Binding-site contacts:
Ligand atom C1 contacts residue HIS1101 of chain 1.C at 3.8 Å.
Ligand atom O6 contacts residue PHE1103 of chain 1.C at 4.3 Å.
Ligand atom C7 contacts residue ASN1098 of chain 1.C at 3.3 Å.
Ligand atom C5 contacts residue ASN1098 of chain 1.C at 3.6 Å.
Ligand atom O3 contacts residue HIS1101 of chain 1.C at 4.4 Å.
Ligand atom O7 contacts residue ASN1098 of chain 1.C at 3.1 Å (h-bond).
Ligand atom C4 contacts residue ASN1098 of chain 1.C at 4.2 Å.
Ligand atom N2 contacts residue ASN1098 of chain 1.C at 2.9 Å (h-bond).
Ligand atom C1 contacts residue THR1100 of chain 1.C at 4.3 Å.
Ligand atom C8 contacts residue HIS1101 of chain 1.C at 4.3 Å.
Ligand atom O4 contacts residue HIS1101 of chain 1.C at 3.9 Å.
Ligand atom C6 contacts residue PHE1103 of chain 1.C at 3.7 Å (hydrophobic).
Ligand atom C4 contacts residue HIS1101 of chain 1.C at 4.0 Å.
Ligand atom C7 contacts residue THR1100 of chain 1.C at 4.3 Å.
Ligand atom C5 contacts residue PHE1103 of chain 1.C at 4.0 Å (hydrophobic).
Ligand atom O7 contacts residue HIS1101 of chain 1.C at 3.3 Å (h-bond).
Ligand atom C7 contacts residue HIS1101 of chain 1.C at 4.0 Å.
Ligand atom C1 contacts residue PHE1103 of chain 1.C at 4.3 Å (hydrophobic).
Ligand atom O5 contacts residue HIS1101 of chain 1.C at 4.3 Å.
Ligand atom O5 contacts residue ASN1098 of chain 1.C at 2.4 Å (h-bond).
Ligand atom C2 contacts residue THR1100 of chain 1.C at 4.2 Å.
Ligand atom O5 contacts residue PHE1103 of chain 1.C at 3.7 Å.
Ligand atom C8 contacts residue ASN1098 of chain 1.C at 4.0 Å.
Ligand atom C2 contacts residue HIS1101 of chain 1.C at 4.0 Å.
Ligand atom C3 contacts residue HIS1101 of chain 1.C at 3.4 Å.
Ligand atom C3 contacts residue ASN1098 of chain 1.C at 3.8 Å.
Ligand atom N2 contacts residue HIS1101 of chain 1.C at 4.1 Å.
Ligand atom C3 contacts residue THR1100 of chain 1.C at 4.2 Å.
Ligand atom C8 contacts residue THR1100 of chain 1.C at 3.8 Å.
Ligand atom C5 contacts residue HIS1101 of chain 1.C at 3.8 Å.
Ligand atom C1 contacts residue ASN1098 of chain 1.C at 1.4 Å.
Ligand atom N2 contacts residue THR1100 of chain 1.C at 3.4 Å (h-bond).
Ligand atom C2 contacts residue ASN1098 of chain 1.C at 2.4 Å.

A small-molecule ligand and the protein it binds are described below.
Small molecule (SMILES): CC(=O)N[C@H]1[C@H](O[C@H]2[C@H](O)[C@@H](NC(C)=O)CO[C@@H]2CO)O[C@H](CO)[C@@H](O)[C@@H]1O

Sequence of chain 1.C:
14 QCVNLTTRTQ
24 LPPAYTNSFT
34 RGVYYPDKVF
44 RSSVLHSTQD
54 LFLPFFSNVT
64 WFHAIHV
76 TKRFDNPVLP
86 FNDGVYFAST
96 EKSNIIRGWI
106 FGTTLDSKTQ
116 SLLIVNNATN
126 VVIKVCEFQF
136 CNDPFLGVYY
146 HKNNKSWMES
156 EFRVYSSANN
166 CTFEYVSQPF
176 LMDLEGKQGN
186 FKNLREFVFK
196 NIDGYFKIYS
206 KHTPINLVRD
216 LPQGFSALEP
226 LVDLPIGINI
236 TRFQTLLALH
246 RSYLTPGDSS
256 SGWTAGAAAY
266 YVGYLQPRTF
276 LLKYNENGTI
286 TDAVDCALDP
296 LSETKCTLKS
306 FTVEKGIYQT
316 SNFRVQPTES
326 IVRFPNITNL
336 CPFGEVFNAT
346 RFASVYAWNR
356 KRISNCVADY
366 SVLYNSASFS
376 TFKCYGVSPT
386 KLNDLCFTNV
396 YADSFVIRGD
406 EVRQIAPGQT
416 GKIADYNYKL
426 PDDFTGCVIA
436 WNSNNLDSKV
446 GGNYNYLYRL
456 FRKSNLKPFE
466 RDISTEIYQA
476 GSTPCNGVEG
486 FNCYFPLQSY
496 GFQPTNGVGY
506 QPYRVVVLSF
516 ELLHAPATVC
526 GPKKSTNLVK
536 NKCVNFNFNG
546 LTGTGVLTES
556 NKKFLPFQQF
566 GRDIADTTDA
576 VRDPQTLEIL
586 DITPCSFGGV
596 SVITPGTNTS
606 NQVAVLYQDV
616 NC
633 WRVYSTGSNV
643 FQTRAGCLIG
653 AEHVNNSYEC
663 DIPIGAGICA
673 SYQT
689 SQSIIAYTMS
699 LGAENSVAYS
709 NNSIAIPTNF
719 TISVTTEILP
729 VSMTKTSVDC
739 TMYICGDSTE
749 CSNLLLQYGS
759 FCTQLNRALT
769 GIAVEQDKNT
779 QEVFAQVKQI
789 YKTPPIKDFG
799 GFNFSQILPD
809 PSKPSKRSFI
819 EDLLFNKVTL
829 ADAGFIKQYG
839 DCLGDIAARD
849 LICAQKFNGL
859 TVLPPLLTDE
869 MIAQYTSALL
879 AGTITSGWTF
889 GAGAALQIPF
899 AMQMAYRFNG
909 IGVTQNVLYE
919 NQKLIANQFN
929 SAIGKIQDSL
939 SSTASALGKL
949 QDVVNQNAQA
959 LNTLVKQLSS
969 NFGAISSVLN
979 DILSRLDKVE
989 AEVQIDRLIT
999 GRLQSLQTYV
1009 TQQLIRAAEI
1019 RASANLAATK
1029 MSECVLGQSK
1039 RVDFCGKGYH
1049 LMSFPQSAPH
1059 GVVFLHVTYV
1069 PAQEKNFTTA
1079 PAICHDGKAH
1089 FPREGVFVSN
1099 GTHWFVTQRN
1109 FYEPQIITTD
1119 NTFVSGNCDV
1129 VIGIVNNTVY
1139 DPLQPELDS